Binding-site contacts:
Ligand atom O5 contacts residue ASN54 of chain 1.B at 2.4 Å (h-bond).
Ligand atom N2 contacts residue ASN54 of chain 1.B at 2.8 Å (h-bond).
Ligand atom C7 contacts residue ASN54 of chain 1.B at 3.7 Å.
Ligand atom O6 contacts residue GLU34 of chain 1.B at 4.4 Å.
Ligand atom C6 contacts residue ALA33 of chain 1.B at 4.3 Å (hydrophobic).
Ligand atom C8 contacts residue PHE129 of chain 1.B at 3.9 Å (hydrophobic).
Ligand atom C7 contacts residue PHE129 of chain 1.B at 4.4 Å (hydrophobic).
Ligand atom N2 contacts residue GLU34 of chain 1.B at 3.4 Å (salt-bridge).
Ligand atom C7 contacts residue GLU34 of chain 1.B at 3.4 Å.
Ligand atom C2 contacts residue ASN54 of chain 1.B at 2.5 Å.
Ligand atom C1 contacts residue ASN54 of chain 1.B at 1.4 Å.
Ligand atom C3 contacts residue ASN54 of chain 1.B at 3.8 Å.
Ligand atom C6 contacts residue ASN54 of chain 1.B at 4.3 Å.
Ligand atom C4 contacts residue ASN54 of chain 1.B at 4.3 Å.
Ligand atom O7 contacts residue GLU34 of chain 1.B at 2.8 Å (salt-bridge).
Ligand atom C6 contacts residue GLU34 of chain 1.B at 4.1 Å.
Ligand atom O7 contacts residue ASN54 of chain 1.B at 4.2 Å.
Ligand atom C5 contacts residue ASN54 of chain 1.B at 3.6 Å.

Sequence of chain 1.B:
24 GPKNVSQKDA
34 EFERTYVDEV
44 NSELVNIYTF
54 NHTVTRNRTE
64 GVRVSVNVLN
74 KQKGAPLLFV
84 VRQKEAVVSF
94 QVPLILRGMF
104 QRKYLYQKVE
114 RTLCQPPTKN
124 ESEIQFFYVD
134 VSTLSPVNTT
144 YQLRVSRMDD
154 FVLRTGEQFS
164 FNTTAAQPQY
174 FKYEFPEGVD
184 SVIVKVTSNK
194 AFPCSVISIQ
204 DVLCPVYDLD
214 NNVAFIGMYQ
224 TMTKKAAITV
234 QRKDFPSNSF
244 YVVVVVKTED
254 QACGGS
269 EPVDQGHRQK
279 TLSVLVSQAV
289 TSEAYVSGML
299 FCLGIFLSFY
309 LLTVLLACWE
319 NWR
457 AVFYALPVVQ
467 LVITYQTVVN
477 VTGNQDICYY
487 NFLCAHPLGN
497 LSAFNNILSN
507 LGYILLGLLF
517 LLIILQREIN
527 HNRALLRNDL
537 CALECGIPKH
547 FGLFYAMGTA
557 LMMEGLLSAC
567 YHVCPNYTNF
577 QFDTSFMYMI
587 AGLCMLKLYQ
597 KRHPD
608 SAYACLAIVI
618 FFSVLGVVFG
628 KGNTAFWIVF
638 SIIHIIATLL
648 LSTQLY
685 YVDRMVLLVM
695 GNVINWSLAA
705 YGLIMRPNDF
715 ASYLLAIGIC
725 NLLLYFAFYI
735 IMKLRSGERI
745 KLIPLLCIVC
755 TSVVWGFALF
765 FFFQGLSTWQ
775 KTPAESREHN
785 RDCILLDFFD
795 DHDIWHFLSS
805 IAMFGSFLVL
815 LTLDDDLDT

A small-molecule ligand and the protein it binds are described below.
Small molecule (SMILES): CC(=O)N[C@H]1[C@H](O[C@H]2[C@H](O)[C@@H](NC(C)=O)CO[C@@H]2CO)O[C@H](CO)[C@@H](O)[C@@H]1O